Sequence of chain 1.C:
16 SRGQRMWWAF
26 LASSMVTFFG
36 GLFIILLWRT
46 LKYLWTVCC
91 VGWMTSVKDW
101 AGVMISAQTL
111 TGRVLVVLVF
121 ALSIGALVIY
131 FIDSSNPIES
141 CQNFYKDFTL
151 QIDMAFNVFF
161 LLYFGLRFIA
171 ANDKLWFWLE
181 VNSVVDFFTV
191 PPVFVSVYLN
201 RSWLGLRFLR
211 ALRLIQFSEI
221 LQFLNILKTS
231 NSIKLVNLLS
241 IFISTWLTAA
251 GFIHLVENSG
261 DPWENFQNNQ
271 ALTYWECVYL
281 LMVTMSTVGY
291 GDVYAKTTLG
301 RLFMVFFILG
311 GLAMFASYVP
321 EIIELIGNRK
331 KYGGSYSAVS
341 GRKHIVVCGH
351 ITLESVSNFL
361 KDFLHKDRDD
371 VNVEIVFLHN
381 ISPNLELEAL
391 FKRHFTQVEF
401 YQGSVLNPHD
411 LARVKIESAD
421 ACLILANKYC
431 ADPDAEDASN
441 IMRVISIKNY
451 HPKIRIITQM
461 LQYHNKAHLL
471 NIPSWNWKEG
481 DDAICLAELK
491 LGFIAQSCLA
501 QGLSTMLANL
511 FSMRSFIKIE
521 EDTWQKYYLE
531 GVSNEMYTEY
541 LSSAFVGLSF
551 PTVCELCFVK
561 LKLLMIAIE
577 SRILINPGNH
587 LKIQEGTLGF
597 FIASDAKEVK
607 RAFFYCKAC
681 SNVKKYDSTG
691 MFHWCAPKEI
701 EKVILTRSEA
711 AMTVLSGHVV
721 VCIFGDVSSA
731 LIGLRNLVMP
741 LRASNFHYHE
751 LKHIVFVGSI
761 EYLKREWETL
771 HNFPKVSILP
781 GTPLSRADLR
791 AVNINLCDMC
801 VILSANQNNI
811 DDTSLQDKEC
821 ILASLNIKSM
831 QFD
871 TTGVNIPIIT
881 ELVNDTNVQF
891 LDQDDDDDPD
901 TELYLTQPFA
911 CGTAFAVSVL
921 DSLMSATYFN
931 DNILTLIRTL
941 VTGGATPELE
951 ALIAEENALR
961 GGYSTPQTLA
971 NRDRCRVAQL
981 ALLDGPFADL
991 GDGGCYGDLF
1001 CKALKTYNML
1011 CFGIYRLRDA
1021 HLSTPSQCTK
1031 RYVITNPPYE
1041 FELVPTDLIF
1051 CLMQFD

A small-molecule ligand and the protein it binds are described below.
Small molecule (SMILES): CC(C)CCC[C@@H](C)[C@H]1CC[C@H]2[C@@H]3CC=C4C[C@@H](O)CC[C@]4(C)[C@H]3CC[C@]12C

Binding-site contacts:
Ligand atom C23 contacts residue SER28 of chain 1.C at 3.8 Å.
Ligand atom C5 contacts residue MET21 of chain 1.C at 4.2 Å (hydrophobic).
Ligand atom C19 contacts residue LEU199 of chain 1.C at 3.7 Å (hydrophobic).
Ligand atom C18 contacts residue VAL195 of chain 1.C at 4.1 Å (hydrophobic).
Ligand atom C23 contacts residue VAL31 of chain 1.C at 4.3 Å (hydrophobic).
Ligand atom C25 contacts residue SER28 of chain 1.C at 4.5 Å.
Ligand atom C19 contacts residue MET21 of chain 1.C at 3.8 Å (hydrophobic).
Ligand atom C6 contacts residue TRP23 of chain 1.C at 3.8 Å (hydrophobic).
Ligand atom C4 contacts residue MET21 of chain 1.C at 3.7 Å (hydrophobic).
Ligand atom C23 contacts residue THR32 of chain 1.C at 3.9 Å.
Ligand atom C18 contacts residue SER28 of chain 1.C at 4.2 Å.
Ligand atom C24 contacts residue VAL31 of chain 1.C at 4.1 Å (hydrophobic).
Ligand atom C20 contacts residue SER28 of chain 1.C at 4.1 Å.
Ligand atom C26 contacts residue THR32 of chain 1.C at 1.4 Å.
Ligand atom C22 contacts residue SER28 of chain 1.C at 4.0 Å.
Ligand atom C22 contacts residue VAL31 of chain 1.C at 4.2 Å (hydrophobic).
Ligand atom C4 contacts residue TRP23 of chain 1.C at 4.5 Å (hydrophobic).
Ligand atom C27 contacts residue THR32 of chain 1.C at 3.9 Å.
Ligand atom C11 contacts residue TYR198 of chain 1.C at 4.0 Å (hydrophobic).
Ligand atom C1 contacts residue TYR198 of chain 1.C at 4.3 Å (hydrophobic).
Ligand atom C24 contacts residue THR32 of chain 1.C at 3.7 Å.
Ligand atom C19 contacts residue TYR198 of chain 1.C at 4.3 Å (hydrophobic).
Ligand atom C25 contacts residue THR32 of chain 1.C at 2.8 Å.
Ligand atom C5 contacts residue TRP23 of chain 1.C at 4.1 Å (hydrophobic).
Ligand atom C7 contacts residue TRP23 of chain 1.C at 4.3 Å (hydrophobic).
Ligand atom C26 contacts residue SER28 of chain 1.C at 3.4 Å.
Ligand atom C18 contacts residue ALA24 of chain 1.C at 3.7 Å (hydrophobic).
Ligand atom C26 contacts residue VAL31 of chain 1.C at 4.3 Å (hydrophobic).